Binding-site contacts:
Ligand atom O6 contacts residue LEU67 of chain 1.A at 2.5 Å (h-bond).
Ligand atom N2 contacts residue SER591 of chain 2.A at 2.9 Å (h-bond).
Ligand atom O4 contacts residue GLU233 of chain 1.A at 2.5 Å (salt-bridge).
Ligand atom C3 contacts residue ASN595 of chain 2.A at 3.7 Å.
Ligand atom C4 contacts residue ARG311 of chain 1.A at 3.5 Å.
Ligand atom O7 contacts residue GLN697 of chain 2.A at 3.3 Å.
Ligand atom C5 contacts residue GLU233 of chain 1.A at 3.7 Å.
Ligand atom O3 contacts residue ARG311 of chain 1.A at 3.0 Å (salt-bridge).
Ligand atom C7 contacts residue ASN595 of chain 2.A at 3.8 Å.
Ligand atom C2 contacts residue GLN697 of chain 2.A at 3.7 Å.
Ligand atom C8 contacts residue SER591 of chain 2.A at 3.9 Å.
Ligand atom C8 contacts residue ALA592 of chain 2.A at 3.9 Å (hydrophobic).
Ligand atom C7 contacts residue SER591 of chain 2.A at 3.9 Å.
Ligand atom C3 contacts residue GLU233 of chain 1.A at 4.0 Å.
Ligand atom C2 contacts residue ARG311 of chain 1.A at 3.8 Å.
Ligand atom N2 contacts residue GLN697 of chain 2.A at 3.6 Å (h-bond).
Ligand atom C7 contacts residue GLN697 of chain 2.A at 3.4 Å.
Ligand atom C3 contacts residue ARG311 of chain 1.A at 3.8 Å.
Ligand atom O2 contacts residue GLU233 of chain 1.A at 2.5 Å (salt-bridge).
Ligand atom C8 contacts residue TYR234 of chain 1.A at 3.6 Å (hydrophobic).
Ligand atom C4 contacts residue GLU233 of chain 1.A at 3.5 Å.
Ligand atom O2 contacts residue ARG311 of chain 1.A at 3.3 Å (salt-bridge).
Ligand atom C6 contacts residue LEU67 of chain 1.A at 3.4 Å (hydrophobic).
Ligand atom O5 contacts residue HIS69 of chain 1.A at 3.5 Å.
Ligand atom C1 contacts residue SER591 of chain 2.A at 3.6 Å.
Ligand atom C5 contacts residue ASN595 of chain 2.A at 3.6 Å.
Ligand atom O4 contacts residue ARG311 of chain 1.A at 4.0 Å.
Ligand atom C1 contacts residue GLN697 of chain 2.A at 3.9 Å.
Ligand atom O5 contacts residue ASN595 of chain 2.A at 2.2 Å (h-bond).
Ligand atom C2 contacts residue ASN595 of chain 2.A at 2.4 Å.
Ligand atom C3 contacts residue ARG311 of chain 1.A at 3.6 Å.
Ligand atom N2 contacts residue ASN595 of chain 2.A at 2.9 Å (h-bond).
Ligand atom O3 contacts residue GLU233 of chain 1.A at 3.7 Å.
Ligand atom C1 contacts residue ASN595 of chain 2.A at 1.4 Å.
Ligand atom O2 contacts residue HIS69 of chain 1.A at 3.0 Å (h-bond).
Ligand atom C2 contacts residue GLU233 of chain 1.A at 3.4 Å.
Ligand atom O6 contacts residue GLU233 of chain 1.A at 3.5 Å.
Ligand atom C1 contacts residue ARG311 of chain 1.A at 4.0 Å.
Ligand atom C2 contacts residue SER591 of chain 2.A at 3.6 Å.
Ligand atom C8 contacts residue SER588 of chain 2.A at 3.5 Å.

Sequence of chain 2.A:
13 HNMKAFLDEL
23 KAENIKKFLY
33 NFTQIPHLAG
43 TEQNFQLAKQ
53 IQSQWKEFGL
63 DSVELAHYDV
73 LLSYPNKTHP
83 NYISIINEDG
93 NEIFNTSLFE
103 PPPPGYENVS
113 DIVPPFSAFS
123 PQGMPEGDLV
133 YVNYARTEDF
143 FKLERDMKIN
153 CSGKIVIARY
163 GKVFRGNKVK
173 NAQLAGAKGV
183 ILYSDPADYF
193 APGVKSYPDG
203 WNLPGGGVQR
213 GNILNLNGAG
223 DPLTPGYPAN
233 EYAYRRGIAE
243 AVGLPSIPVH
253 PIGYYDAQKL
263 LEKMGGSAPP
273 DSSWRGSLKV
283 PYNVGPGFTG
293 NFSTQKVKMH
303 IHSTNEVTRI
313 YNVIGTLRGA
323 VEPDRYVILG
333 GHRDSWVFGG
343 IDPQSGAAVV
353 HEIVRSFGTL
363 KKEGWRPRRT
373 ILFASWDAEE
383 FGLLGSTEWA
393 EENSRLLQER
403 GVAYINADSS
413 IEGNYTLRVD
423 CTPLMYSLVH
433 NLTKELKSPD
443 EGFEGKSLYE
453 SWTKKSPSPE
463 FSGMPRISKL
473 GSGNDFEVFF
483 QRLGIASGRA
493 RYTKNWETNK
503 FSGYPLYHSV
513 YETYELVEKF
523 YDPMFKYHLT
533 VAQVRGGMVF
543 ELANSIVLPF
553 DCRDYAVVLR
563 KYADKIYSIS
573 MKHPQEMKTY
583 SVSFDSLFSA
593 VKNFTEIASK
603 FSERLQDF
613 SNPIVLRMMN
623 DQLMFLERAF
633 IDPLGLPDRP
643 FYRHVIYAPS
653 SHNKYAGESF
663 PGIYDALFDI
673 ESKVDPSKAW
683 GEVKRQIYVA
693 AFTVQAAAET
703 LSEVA

This small molecule binds to this protein.
Small molecule (SMILES): CC(=O)N[C@H]1[C@H](O[C@H]2[C@H](O)[C@@H](NC(C)=O)CO[C@@H]2CO)O[C@H](CO)[C@@H](O[C@@H]2O[C@H](CO[C@H]3O[C@H](CO)[C@@H](O)[C@H](O)[C@@H]3O)[C@@H](O)[C@H](O[C@H]3O[C@H](CO)[C@@H](O)[C@H](O)[C@@H]3O)[C@@H]2O)[C@@H]1O

Sequence of chain 1.A:
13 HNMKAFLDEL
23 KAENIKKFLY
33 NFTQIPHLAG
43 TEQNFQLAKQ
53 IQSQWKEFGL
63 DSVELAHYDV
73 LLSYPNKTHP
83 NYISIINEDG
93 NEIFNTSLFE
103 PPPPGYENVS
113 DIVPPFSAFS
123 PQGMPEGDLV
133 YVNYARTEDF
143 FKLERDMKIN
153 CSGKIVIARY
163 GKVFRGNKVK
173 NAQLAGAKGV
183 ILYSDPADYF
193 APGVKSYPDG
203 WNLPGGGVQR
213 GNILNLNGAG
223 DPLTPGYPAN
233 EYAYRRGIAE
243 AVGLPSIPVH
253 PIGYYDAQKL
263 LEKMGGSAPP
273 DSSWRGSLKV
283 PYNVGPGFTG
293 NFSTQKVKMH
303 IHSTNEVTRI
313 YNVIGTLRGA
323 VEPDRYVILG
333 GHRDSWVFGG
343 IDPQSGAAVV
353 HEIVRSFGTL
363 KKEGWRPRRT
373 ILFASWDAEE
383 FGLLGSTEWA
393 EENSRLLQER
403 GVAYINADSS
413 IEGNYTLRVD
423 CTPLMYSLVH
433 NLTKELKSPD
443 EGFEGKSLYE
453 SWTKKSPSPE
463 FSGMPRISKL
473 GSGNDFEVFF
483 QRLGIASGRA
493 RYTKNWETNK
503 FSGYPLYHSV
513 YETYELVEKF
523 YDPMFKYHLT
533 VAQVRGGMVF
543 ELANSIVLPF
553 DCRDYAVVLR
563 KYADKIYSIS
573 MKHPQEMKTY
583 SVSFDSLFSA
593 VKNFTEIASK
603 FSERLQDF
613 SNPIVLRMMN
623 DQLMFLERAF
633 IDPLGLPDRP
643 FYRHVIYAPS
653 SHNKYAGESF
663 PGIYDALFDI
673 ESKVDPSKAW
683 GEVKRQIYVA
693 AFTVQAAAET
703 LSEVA